Sequence of chain 1.A:
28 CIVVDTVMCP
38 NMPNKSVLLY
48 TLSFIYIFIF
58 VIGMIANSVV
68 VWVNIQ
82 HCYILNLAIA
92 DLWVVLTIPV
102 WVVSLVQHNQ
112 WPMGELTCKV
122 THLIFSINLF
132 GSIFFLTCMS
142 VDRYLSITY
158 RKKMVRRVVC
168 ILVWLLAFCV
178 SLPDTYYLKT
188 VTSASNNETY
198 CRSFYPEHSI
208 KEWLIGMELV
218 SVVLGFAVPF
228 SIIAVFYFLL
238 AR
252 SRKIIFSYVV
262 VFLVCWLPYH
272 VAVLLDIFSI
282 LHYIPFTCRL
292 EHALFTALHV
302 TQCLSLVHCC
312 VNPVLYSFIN

The small molecule below binds the protein below.
Small molecule (SMILES): CC(C)CCC[C@@H](C)[C@H]1CC[C@H]2[C@@H]3CC=C4C[C@@H](O)CC[C@]4(C)[C@H]3CC[C@]12C

Binding-site contacts:
Ligand atom C1 contacts residue TRP171 of chain 1.A at 4.2 Å (hydrophobic).
Ligand atom C12 contacts residue ILE90 of chain 1.A at 4.2 Å (hydrophobic).
Ligand atom C4 contacts residue ARG164 of chain 1.A at 4.3 Å.
Ligand atom C11 contacts residue ILE90 of chain 1.A at 3.8 Å (hydrophobic).
Ligand atom C12 contacts residue TRP171 of chain 1.A at 4.1 Å (hydrophobic).
Ligand atom C21 contacts residue ILE128 of chain 1.A at 3.5 Å (hydrophobic).
Ligand atom C26 contacts residue ILE125 of chain 1.A at 4.0 Å (hydrophobic).
Ligand atom C3 contacts residue TRP171 of chain 1.A at 4.2 Å (hydrophobic).
Ligand atom C17 contacts residue ASN129 of chain 1.A at 4.5 Å.
Ligand atom C3 contacts residue ARG164 of chain 1.A at 3.9 Å.
Ligand atom C5 contacts residue TRP171 of chain 1.A at 4.0 Å (hydrophobic).
Ligand atom C9 contacts residue TRP171 of chain 1.A at 4.0 Å (hydrophobic).
Ligand atom C21 contacts residue ILE125 of chain 1.A at 4.3 Å (hydrophobic).
Ligand atom C1 contacts residue ILE90 of chain 1.A at 3.5 Å (hydrophobic).
Ligand atom C6 contacts residue TRP171 of chain 1.A at 3.9 Å (hydrophobic).
Ligand atom C20 contacts residue ASN129 of chain 1.A at 4.1 Å.
Ligand atom C10 contacts residue TRP171 of chain 1.A at 4.4 Å (hydrophobic).
Ligand atom C2 contacts residue ILE90 of chain 1.A at 3.5 Å (hydrophobic).
Ligand atom C23 contacts residue ILE128 of chain 1.A at 4.4 Å (hydrophobic).
Ligand atom C14 contacts residue TRP171 of chain 1.A at 4.3 Å (hydrophobic).
Ligand atom C11 contacts residue TRP171 of chain 1.A at 4.5 Å (hydrophobic).
Ligand atom C26 contacts residue LEU124 of chain 1.A at 3.9 Å (hydrophobic).
Ligand atom O1 contacts residue ARG164 of chain 1.A at 3.2 Å (salt-bridge).
Ligand atom C21 contacts residue ASN129 of chain 1.A at 3.3 Å.
Ligand atom C3 contacts residue ASN87 of chain 1.A at 3.9 Å.
Ligand atom C2 contacts residue ASN87 of chain 1.A at 4.2 Å.
Ligand atom C25 contacts residue ILE125 of chain 1.A at 3.9 Å (hydrophobic).
Ligand atom O1 contacts residue ASN87 of chain 1.A at 3.9 Å.
Ligand atom C27 contacts residue ILE125 of chain 1.A at 4.3 Å (hydrophobic).
Ligand atom C1 contacts residue ASN87 of chain 1.A at 4.4 Å.
Ligand atom C4 contacts residue TRP171 of chain 1.A at 4.5 Å (hydrophobic).
Ligand atom C7 contacts residue TRP171 of chain 1.A at 4.1 Å (hydrophobic).
Ligand atom C12 contacts residue ASN129 of chain 1.A at 4.4 Å.
Ligand atom C12 contacts residue TRP94 of chain 1.A at 4.3 Å (hydrophobic).